Sequence of chain 1.A:
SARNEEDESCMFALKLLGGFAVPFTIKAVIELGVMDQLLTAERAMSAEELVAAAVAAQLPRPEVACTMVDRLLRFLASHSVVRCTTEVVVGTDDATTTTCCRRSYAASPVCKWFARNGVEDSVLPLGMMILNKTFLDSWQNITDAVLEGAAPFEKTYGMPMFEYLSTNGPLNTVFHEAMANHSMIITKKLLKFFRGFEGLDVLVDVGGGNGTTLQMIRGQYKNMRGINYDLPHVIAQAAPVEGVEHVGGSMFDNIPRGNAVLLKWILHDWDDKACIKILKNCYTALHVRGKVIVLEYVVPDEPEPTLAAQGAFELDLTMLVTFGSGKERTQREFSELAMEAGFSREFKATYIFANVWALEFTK

Sequence of chain 1.B:
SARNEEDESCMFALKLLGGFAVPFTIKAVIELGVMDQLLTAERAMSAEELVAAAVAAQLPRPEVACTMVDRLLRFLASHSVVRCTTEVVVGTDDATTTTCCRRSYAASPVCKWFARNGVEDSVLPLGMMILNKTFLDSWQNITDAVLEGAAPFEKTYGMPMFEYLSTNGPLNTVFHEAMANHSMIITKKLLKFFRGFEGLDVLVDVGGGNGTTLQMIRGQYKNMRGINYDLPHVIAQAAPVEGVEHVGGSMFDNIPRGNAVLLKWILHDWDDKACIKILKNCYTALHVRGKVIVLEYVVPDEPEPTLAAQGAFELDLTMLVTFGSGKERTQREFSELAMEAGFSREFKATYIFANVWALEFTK

Binding-site contacts:
Ligand atom C13 contacts residue TYR311 of chain 1.A at 3.7 Å (hydrophobic).
Ligand atom C7 contacts residue LEU329 of chain 1.A at 3.8 Å (hydrophobic).
Ligand atom C1 contacts residue ASP283 of chain 1.A at 3.8 Å.
Ligand atom C5 contacts residue MET333 of chain 1.A at 3.8 Å (hydrophobic).
Ligand atom C2 contacts residue MET333 of chain 1.A at 4.1 Å (hydrophobic).
Ligand atom C2 contacts residue ASP283 of chain 1.A at 3.9 Å.
Ligand atom C9 contacts residue LEU329 of chain 1.A at 3.5 Å (hydrophobic).
Ligand atom C1 contacts residue MET193 of chain 1.A at 4.0 Å (hydrophobic).
Ligand atom C10 contacts residue ILE144 of chain 1.A at 3.7 Å (hydrophobic).
Ligand atom C1 contacts residue HIS282 of chain 1.A at 3.4 Å.
Ligand atom O3 contacts residue TRP279 of chain 1.A at 3.4 Å (h-bond).
Ligand atom O2 contacts residue THR336 of chain 1.A at 3.5 Å.
Ligand atom O3 contacts residue MET193 of chain 1.A at 4.0 Å.
Ligand atom O1 contacts residue ILE144 of chain 1.A at 3.9 Å.
Ligand atom C4 contacts residue MET143 of chain 1.A at 3.7 Å (hydrophobic).
Ligand atom C5 contacts residue MET193 of chain 1.A at 3.9 Å (hydrophobic).
Ligand atom C5 contacts residue MET143 of chain 1.A at 4.1 Å (hydrophobic).
Ligand atom C6 contacts residue TRP279 of chain 1.A at 3.7 Å (hydrophobic).
Ligand atom C8 contacts residue MET143 of chain 1.A at 3.6 Å (hydrophobic).
Ligand atom C6 contacts residue MET333 of chain 1.A at 4.0 Å (hydrophobic).
Ligand atom C7 contacts residue MET143 of chain 1.A at 4.0 Å (hydrophobic).
Ligand atom C6 contacts residue MET193 of chain 1.A at 3.9 Å (hydrophobic).
Ligand atom C14 contacts residue TRP279 of chain 1.A at 3.7 Å (hydrophobic).
Ligand atom O1 contacts residue LEU28 of chain 1.B at 3.6 Å.
Ligand atom C3 contacts residue PHE189 of chain 1.A at 3.7 Å (hydrophobic).
Ligand atom C6 contacts residue HIS282 of chain 1.A at 3.5 Å.
Ligand atom C8 contacts residue LEU329 of chain 1.A at 3.7 Å (hydrophobic).
Ligand atom O3 contacts residue HIS282 of chain 1.A at 2.8 Å (h-bond).
Ligand atom C4 contacts residue MET333 of chain 1.A at 3.7 Å (hydrophobic).
Ligand atom C3 contacts residue MET333 of chain 1.A at 3.9 Å (hydrophobic).
Ligand atom C2 contacts residue PHE337 of chain 1.A at 4.1 Å (hydrophobic).
Ligand atom O2 contacts residue MET175 of chain 1.A at 3.6 Å.
Ligand atom C7 contacts residue TRP279 of chain 1.A at 3.8 Å (hydrophobic).
Ligand atom O2 contacts residue PHE337 of chain 1.A at 4.1 Å.
Ligand atom C11 contacts residue ILE144 of chain 1.A at 3.4 Å (hydrophobic).
Ligand atom C12 contacts residue ILE144 of chain 1.A at 3.7 Å (hydrophobic).
Ligand atom O2 contacts residue PHE189 of chain 1.A at 3.5 Å.
Ligand atom C14 contacts residue LEU329 of chain 1.A at 3.6 Å (hydrophobic).
Ligand atom C2 contacts residue PHE189 of chain 1.A at 3.8 Å (hydrophobic).
Ligand atom O3 contacts residue ASP283 of chain 1.A at 3.2 Å (salt-bridge).

This small molecule binds to this protein.
Small molecule (SMILES): Oc1ccc(/C=C/c2cc(O)cc(O)c2)cc1